Sequence of chain 1.B:
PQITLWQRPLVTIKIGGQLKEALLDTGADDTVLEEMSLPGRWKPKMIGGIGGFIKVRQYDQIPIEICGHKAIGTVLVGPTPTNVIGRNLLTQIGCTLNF

Binding-site contacts:
Ligand atom CBU contacts residue ASP29 of chain 1.A at 3.5 Å.
Ligand atom OAF contacts residue ILE50 of chain 1.A at 3.5 Å.
Ligand atom CAU contacts residue GLY27 of chain 1.A at 3.6 Å.
Ligand atom CAX contacts residue GLY27 of chain 1.B at 3.4 Å.
Ligand atom CBP contacts residue ASP25 of chain 1.A at 3.4 Å.
Ligand atom CBR contacts residue GLY48 of chain 1.A at 2.9 Å.
Ligand atom CBM contacts residue ASP30 of chain 1.B at 3.6 Å.
Ligand atom CBV contacts residue GLY48 of chain 1.A at 3.2 Å.
Ligand atom CBN contacts residue ASP30 of chain 1.B at 3.3 Å.
Ligand atom OBF contacts residue ASP30 of chain 1.A at 3.3 Å (salt-bridge).
Ligand atom CAT contacts residue ASP29 of chain 1.A at 3.6 Å.
Ligand atom CAK contacts residue PRO81 of chain 1.B at 3.6 Å (hydrophobic).
Ligand atom CAS contacts residue ARG8 of chain 1.B at 3.5 Å.
Ligand atom CAP contacts residue GLY48 of chain 1.B at 3.4 Å.
Ligand atom NAZ contacts residue ASP30 of chain 1.B at 2.9 Å.
Ligand atom OBG contacts residue GLY27 of chain 1.A at 3.7 Å.
Ligand atom CAM contacts residue PRO81 of chain 1.B at 3.4 Å (hydrophobic).
Ligand atom OBF contacts residue ASP29 of chain 1.A at 3.0 Å (salt-bridge).
Ligand atom CAW contacts residue ASP25 of chain 1.B at 3.1 Å.
Ligand atom CBN contacts residue ALA28 of chain 1.B at 3.4 Å (hydrophobic).
Ligand atom CAM contacts residue GLY49 of chain 1.A at 3.5 Å.
Ligand atom CBO contacts residue GLY27 of chain 1.B at 3.5 Å.
Ligand atom CBP contacts residue ASP25 of chain 1.B at 3.1 Å.
Ligand atom OBD contacts residue GLY48 of chain 1.A at 2.7 Å (h-bond).
Ligand atom OAE contacts residue GLY49 of chain 1.A at 3.7 Å.
Ligand atom OAH contacts residue ASP25 of chain 1.B at 2.2 Å (salt-bridge).
Ligand atom CAB contacts residue GLY48 of chain 1.A at 3.0 Å.
Ligand atom OAH contacts residue ASP25 of chain 1.A at 2.9 Å (salt-bridge).
Ligand atom OBF contacts residue ALA28 of chain 1.A at 3.6 Å.
Ligand atom NBB contacts residue GLY27 of chain 1.A at 3.1 Å (h-bond).
Ligand atom CAY contacts residue ASP25 of chain 1.B at 3.1 Å.
Ligand atom OAG contacts residue GLY49 of chain 1.B at 2.8 Å.
Ligand atom OBG contacts residue ALA28 of chain 1.A at 3.6 Å.
Ligand atom OAG contacts residue GLY48 of chain 1.B at 3.6 Å (h-bond).
Ligand atom CAL contacts residue THR82 of chain 1.B at 3.4 Å.
Ligand atom CAR contacts residue ALA28 of chain 1.B at 3.6 Å (hydrophobic).
Ligand atom CAN contacts residue GLY27 of chain 1.A at 3.6 Å.
Ligand atom OAG contacts residue ILE50 of chain 1.A at 3.3 Å.
Ligand atom OAH contacts residue GLY27 of chain 1.A at 3.5 Å.
Ligand atom OBE contacts residue ASP29 of chain 1.A at 2.9 Å (salt-bridge).

This small molecule binds to this protein.
Small molecule (SMILES): COCCO[C@H]1CO[C@@H]2OC[C@H](OC(=O)N[C@@H](Cc3ccccc3)[C@H](O)CN(CC(C)C)S(=O)(=O)c3ccc(N)cc3)[C@@H]21

Sequence of chain 1.A:
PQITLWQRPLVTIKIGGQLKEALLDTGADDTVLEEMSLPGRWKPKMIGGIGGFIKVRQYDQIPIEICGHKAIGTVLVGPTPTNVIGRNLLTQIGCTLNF